Binding-site contacts:
Ligand atom C25 contacts residue LEU54 of chain 1.A at 4.2 Å (hydrophobic).
Ligand atom C24 contacts residue PRO512 of chain 1.A at 4.3 Å (hydrophobic).
Ligand atom C11 contacts residue LEU517 of chain 1.A at 4.4 Å (hydrophobic).
Ligand atom C1 contacts residue LEU478 of chain 1.A at 4.4 Å (hydrophobic).
Ligand atom C11 contacts residue LEU475 of chain 1.A at 4.5 Å (hydrophobic).
Ligand atom C27 contacts residue ILE513 of chain 1.A at 4.1 Å (hydrophobic).
Ligand atom C2 contacts residue LEU478 of chain 1.A at 4.4 Å (hydrophobic).
Ligand atom C21 contacts residue ILE471 of chain 1.A at 3.6 Å (hydrophobic).
Ligand atom C1 contacts residue LEU517 of chain 1.A at 4.1 Å (hydrophobic).
Ligand atom C12 contacts residue ILE513 of chain 1.A at 4.2 Å (hydrophobic).
Ligand atom C20 contacts residue ILE471 of chain 1.A at 3.4 Å (hydrophobic).
Ligand atom C26 contacts residue PRO512 of chain 1.A at 3.4 Å (hydrophobic).
Ligand atom C23 contacts residue ILE471 of chain 1.A at 4.3 Å (hydrophobic).
Ligand atom C14 contacts residue PRO516 of chain 1.A at 4.2 Å (hydrophobic).
Ligand atom C22 contacts residue ILE513 of chain 1.A at 4.3 Å (hydrophobic).
Ligand atom C4 contacts residue ALA520 of chain 1.A at 4.4 Å (hydrophobic).
Ligand atom C15 contacts residue PRO516 of chain 1.A at 4.3 Å (hydrophobic).
Ligand atom C19 contacts residue LEU475 of chain 1.A at 3.7 Å (hydrophobic).
Ligand atom C22 contacts residue ILE471 of chain 1.A at 4.3 Å (hydrophobic).
Ligand atom C26 contacts residue ALA459 of chain 1.A at 4.5 Å (hydrophobic).
Ligand atom O1 contacts residue GLY479 of chain 1.A at 4.4 Å.
Ligand atom O1 contacts residue SER476 of chain 1.A at 4.4 Å.
Ligand atom C27 contacts residue LEU54 of chain 1.A at 4.1 Å (hydrophobic).
Ligand atom C18 contacts residue ILE471 of chain 1.A at 3.7 Å (hydrophobic).
Ligand atom C7 contacts residue PRO516 of chain 1.A at 4.1 Å (hydrophobic).
Ligand atom C2 contacts residue LEU475 of chain 1.A at 3.9 Å (hydrophobic).
Ligand atom C3 contacts residue ALA520 of chain 1.A at 3.9 Å (hydrophobic).
Ligand atom C16 contacts residue PRO512 of chain 1.A at 4.4 Å (hydrophobic).

This small molecule binds to this protein.
Small molecule (SMILES): CC(C)CCC[C@@H](C)[C@H]1CC[C@H]2[C@@H]3CC=C4C[C@@H](O)CC[C@]4(C)[C@H]3CC[C@]12C

Sequence of chain 1.A:
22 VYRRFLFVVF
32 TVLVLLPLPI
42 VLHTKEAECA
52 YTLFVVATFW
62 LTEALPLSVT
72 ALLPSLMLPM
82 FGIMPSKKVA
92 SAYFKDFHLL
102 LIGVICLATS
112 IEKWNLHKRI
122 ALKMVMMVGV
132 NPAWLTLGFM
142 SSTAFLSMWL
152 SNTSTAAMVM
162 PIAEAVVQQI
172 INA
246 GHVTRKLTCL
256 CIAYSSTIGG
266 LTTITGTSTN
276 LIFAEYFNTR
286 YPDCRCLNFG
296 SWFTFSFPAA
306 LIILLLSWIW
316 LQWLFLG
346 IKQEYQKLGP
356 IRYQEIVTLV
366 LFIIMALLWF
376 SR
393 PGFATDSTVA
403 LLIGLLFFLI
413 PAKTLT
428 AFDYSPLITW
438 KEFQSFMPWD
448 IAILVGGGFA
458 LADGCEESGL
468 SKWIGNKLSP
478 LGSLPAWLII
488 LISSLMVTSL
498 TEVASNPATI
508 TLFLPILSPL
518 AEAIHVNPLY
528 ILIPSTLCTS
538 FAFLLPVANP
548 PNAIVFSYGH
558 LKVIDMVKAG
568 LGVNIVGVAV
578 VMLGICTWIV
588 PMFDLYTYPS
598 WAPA